Binding-site contacts:
Ligand atom C1' contacts residue TYR265 of chain 1.D at 4.4 Å (hydrophobic).
Ligand atom O2 contacts residue LYS262 of chain 1.D at 2.8 Å (salt-bridge).
Ligand atom N4 contacts residue TYR265 of chain 1.D at 3.8 Å.
Ligand atom N4 contacts residue THR176 of chain 1.D at 2.9 Å (h-bond).
Ligand atom C6 contacts residue TYR265 of chain 1.D at 3.5 Å (hydrophobic).
Ligand atom C4 contacts residue TYR265 of chain 1.D at 3.5 Å (hydrophobic).
Ligand atom O4' contacts residue ILE174 of chain 1.D at 4.5 Å.
Ligand atom OP2 contacts residue TYR265 of chain 1.D at 4.1 Å.
Ligand atom N3 contacts residue TYR265 of chain 1.D at 3.8 Å.
Ligand atom N3 contacts residue ILE174 of chain 1.D at 3.7 Å.
Ligand atom C2 contacts residue ILE174 of chain 1.D at 3.5 Å (hydrophobic).
Ligand atom C5 contacts residue TYR265 of chain 1.D at 3.2 Å (hydrophobic).
Ligand atom C4' contacts residue TYR266 of chain 1.D at 4.5 Å (hydrophobic).
Ligand atom N4 contacts residue ILE174 of chain 1.D at 3.2 Å (h-bond).
Ligand atom C3' contacts residue TYR266 of chain 1.D at 3.3 Å (hydrophobic).
Ligand atom C2' contacts residue TYR265 of chain 1.D at 3.5 Å (hydrophobic).
Ligand atom O2 contacts residue TYR265 of chain 1.D at 4.5 Å.
Ligand atom N4 contacts residue LEU194 of chain 1.D at 3.9 Å.
Ligand atom C4 contacts residue THR176 of chain 1.D at 3.6 Å.
Ligand atom C5 contacts residue ILE174 of chain 1.D at 3.6 Å (hydrophobic).
Ligand atom O2 contacts residue THR196 of chain 1.D at 3.6 Å (h-bond).
Ligand atom N1 contacts residue ILE174 of chain 1.D at 3.8 Å.
Ligand atom N1 contacts residue TYR265 of chain 1.D at 4.1 Å.
Ligand atom C4 contacts residue THR196 of chain 1.D at 3.6 Å.
Ligand atom OP3 contacts residue TYR265 of chain 1.D at 4.0 Å.
Ligand atom C2 contacts residue LYS262 of chain 1.D at 3.8 Å.
Ligand atom N4 contacts residue ALA175 of chain 1.D at 4.4 Å.
Ligand atom O2 contacts residue ILE174 of chain 1.D at 3.8 Å.
Ligand atom OP3 contacts residue TYR266 of chain 1.D at 4.5 Å.
Ligand atom C1' contacts residue ILE174 of chain 1.D at 4.4 Å (hydrophobic).
Ligand atom C2' contacts residue TYR266 of chain 1.D at 3.9 Å (hydrophobic).
Ligand atom C4 contacts residue ILE174 of chain 1.D at 3.4 Å (hydrophobic).
Ligand atom C5 contacts residue THR176 of chain 1.D at 3.4 Å.
Ligand atom N3 contacts residue LYS262 of chain 1.D at 4.3 Å.
Ligand atom N3 contacts residue THR196 of chain 1.D at 2.8 Å (h-bond).
Ligand atom C2 contacts residue THR196 of chain 1.D at 3.6 Å.
Ligand atom C6 contacts residue ILE174 of chain 1.D at 4.3 Å (hydrophobic).
Ligand atom O3' contacts residue TYR266 of chain 1.D at 3.7 Å.
Ligand atom N4 contacts residue THR196 of chain 1.D at 3.6 Å (h-bond).
Ligand atom C2 contacts residue TYR265 of chain 1.D at 4.1 Å (hydrophobic).

Sequence of chain 1.D:
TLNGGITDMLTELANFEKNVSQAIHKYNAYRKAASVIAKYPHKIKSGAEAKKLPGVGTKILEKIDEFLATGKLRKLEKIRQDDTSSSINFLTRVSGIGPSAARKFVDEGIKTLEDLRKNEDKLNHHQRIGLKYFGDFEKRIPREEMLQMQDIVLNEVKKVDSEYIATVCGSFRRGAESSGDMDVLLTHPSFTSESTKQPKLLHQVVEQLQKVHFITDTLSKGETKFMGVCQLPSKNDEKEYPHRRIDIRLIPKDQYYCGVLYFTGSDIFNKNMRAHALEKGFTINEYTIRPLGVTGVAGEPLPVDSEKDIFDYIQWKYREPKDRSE

This small molecule binds to this protein.
Small molecule (SMILES): Nc1ccn([C@H]2C[C@H](O)[C@@H](COP(=O)(O)O)O2)c(=O)n1